Binding-site contacts:
Ligand atom O2 contacts residue HIS200 of chain 1.A at 2.9 Å (h-bond).
Ligand atom C1 contacts residue TRP322 of chain 1.A at 3.7 Å (hydrophobic).
Ligand atom C6 contacts residue TRP385 of chain 1.A at 3.5 Å (hydrophobic).
Ligand atom C4 contacts residue SER185 of chain 1.A at 3.7 Å.
Ligand atom C5 contacts residue HIS390 of chain 1.A at 3.3 Å.
Ligand atom O1 contacts residue GLU262 of chain 1.A at 2.6 Å (salt-bridge).
Ligand atom O4 contacts residue TRP322 of chain 1.A at 3.8 Å.
Ligand atom O5 contacts residue TYR124 of chain 1.A at 3.7 Å.
Ligand atom O4 contacts residue TRP385 of chain 1.A at 3.8 Å.
Ligand atom C4 contacts residue LYS187 of chain 1.A at 3.9 Å.
Ligand atom O1 contacts residue HIS390 of chain 1.A at 3.5 Å.
Ligand atom O1 contacts residue HIS200 of chain 1.A at 3.0 Å (h-bond).
Ligand atom O6 contacts residue ARG66 of chain 1.A at 3.2 Å (salt-bridge).
Ligand atom C6 contacts residue TRP322 of chain 1.A at 3.5 Å (hydrophobic).
Ligand atom C2 contacts residue HIS200 of chain 1.A at 3.7 Å.
Ligand atom C3 contacts residue HIS259 of chain 1.A at 3.7 Å.
Ligand atom O4 contacts residue SER185 of chain 1.A at 2.7 Å (h-bond).
Ligand atom O6 contacts residue TRP321 of chain 1.A at 3.8 Å.
Ligand atom C6 contacts residue SER185 of chain 1.A at 3.5 Å.
Ligand atom C3 contacts residue TRP322 of chain 1.A at 3.7 Å (hydrophobic).
Ligand atom C3 contacts residue TRP385 of chain 1.A at 3.9 Å (hydrophobic).
Ligand atom O3 contacts residue ASN196 of chain 1.A at 2.9 Å (h-bond).
Ligand atom C1 contacts residue ASN196 of chain 1.A at 3.8 Å.
Ligand atom O6 contacts residue TRP385 of chain 1.A at 2.5 Å (h-bond).
Ligand atom O6 contacts residue ASP188 of chain 1.A at 2.6 Å (salt-bridge).
Ligand atom C6 contacts residue LEU184 of chain 1.A at 3.9 Å (hydrophobic).
Ligand atom O2 contacts residue ASN196 of chain 1.A at 2.6 Å (h-bond).
Ligand atom C2 contacts residue TYR124 of chain 1.A at 3.5 Å (hydrophobic).
Ligand atom O3 contacts residue HIS259 of chain 1.A at 3.2 Å (h-bond).
Ligand atom C6 contacts residue ASP188 of chain 1.A at 3.4 Å.
Ligand atom O6 contacts residue SER185 of chain 1.A at 3.9 Å.
Ligand atom O5 contacts residue HIS390 of chain 1.A at 2.8 Å (h-bond).
Ligand atom C5 contacts residue TRP322 of chain 1.A at 3.8 Å (hydrophobic).
Ligand atom O5 contacts residue ARG66 of chain 1.A at 2.8 Å (salt-bridge).
Ligand atom C2 contacts residue ASN196 of chain 1.A at 3.6 Å.
Ligand atom C1 contacts residue HIS200 of chain 1.A at 3.6 Å.
Ligand atom C6 contacts residue TRP321 of chain 1.A at 3.5 Å (hydrophobic).
Ligand atom C1 contacts residue GLU262 of chain 1.A at 3.4 Å.
Ligand atom O2 contacts residue TYR124 of chain 1.A at 2.7 Å (h-bond).
Ligand atom C1 contacts residue HIS259 of chain 1.A at 3.4 Å.

Sequence of chain 1.A:
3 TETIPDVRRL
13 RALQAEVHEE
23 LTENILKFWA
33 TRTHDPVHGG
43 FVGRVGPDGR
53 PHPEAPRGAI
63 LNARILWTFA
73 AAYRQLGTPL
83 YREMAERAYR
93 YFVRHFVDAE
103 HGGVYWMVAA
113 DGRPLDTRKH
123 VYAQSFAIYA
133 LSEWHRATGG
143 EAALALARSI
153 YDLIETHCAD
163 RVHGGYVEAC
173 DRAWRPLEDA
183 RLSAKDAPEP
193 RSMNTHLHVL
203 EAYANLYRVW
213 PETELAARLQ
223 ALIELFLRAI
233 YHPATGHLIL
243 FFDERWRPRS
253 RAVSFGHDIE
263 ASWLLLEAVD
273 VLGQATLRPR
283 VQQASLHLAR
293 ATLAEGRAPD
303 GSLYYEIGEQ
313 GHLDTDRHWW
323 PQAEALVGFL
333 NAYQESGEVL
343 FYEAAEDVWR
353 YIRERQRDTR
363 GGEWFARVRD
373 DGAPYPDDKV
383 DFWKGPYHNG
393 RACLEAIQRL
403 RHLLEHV

The small molecule below binds the protein below.
Small molecule (SMILES): O=C[C@H](O)[C@@H](O)[C@H](O[C@@H]1O[C@H](CO)[C@@H](O)[C@H](O)[C@H]1O)[C@H](O)CO